The protein below binds the small molecule below.
Small molecule (SMILES): CC(=O)N[C@H]1[C@H](O[C@H]2[C@H](O)[C@@H](NC(C)=O)CO[C@@H]2CO)O[C@H](CO)[C@@H](O)[C@@H]1O

Sequence of chain 1.C:
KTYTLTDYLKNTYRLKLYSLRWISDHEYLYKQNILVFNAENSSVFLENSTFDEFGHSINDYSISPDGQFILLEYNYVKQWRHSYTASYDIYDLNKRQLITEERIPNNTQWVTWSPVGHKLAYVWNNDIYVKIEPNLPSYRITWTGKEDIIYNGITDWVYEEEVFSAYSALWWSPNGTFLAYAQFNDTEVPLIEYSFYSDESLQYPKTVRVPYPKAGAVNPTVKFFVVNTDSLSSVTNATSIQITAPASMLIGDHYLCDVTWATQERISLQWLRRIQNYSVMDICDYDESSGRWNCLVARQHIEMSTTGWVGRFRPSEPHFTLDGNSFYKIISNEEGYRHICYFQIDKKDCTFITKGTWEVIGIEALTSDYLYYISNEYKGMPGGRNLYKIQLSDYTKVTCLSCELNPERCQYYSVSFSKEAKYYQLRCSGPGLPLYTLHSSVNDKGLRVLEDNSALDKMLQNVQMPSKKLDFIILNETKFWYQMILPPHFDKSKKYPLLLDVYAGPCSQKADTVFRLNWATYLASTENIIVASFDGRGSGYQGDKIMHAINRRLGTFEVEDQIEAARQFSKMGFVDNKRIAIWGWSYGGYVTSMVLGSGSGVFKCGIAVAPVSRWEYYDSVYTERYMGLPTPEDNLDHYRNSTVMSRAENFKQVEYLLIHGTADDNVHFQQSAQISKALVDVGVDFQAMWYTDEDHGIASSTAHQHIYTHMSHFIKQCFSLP

Binding-site contacts:
Ligand atom C7 contacts residue ILE168 of chain 1.C at 3.9 Å (hydrophobic).
Ligand atom C5 contacts residue THR205 of chain 1.C at 3.5 Å.
Ligand atom C4 contacts residue ASN203 of chain 1.C at 4.3 Å.
Ligand atom C1 contacts residue ASN203 of chain 1.C at 1.4 Å.
Ligand atom O5 contacts residue ASN203 of chain 1.C at 2.3 Å (h-bond).
Ligand atom C5 contacts residue ASN203 of chain 1.C at 3.6 Å.
Ligand atom C1 contacts residue ILE168 of chain 1.C at 4.4 Å (hydrophobic).
Ligand atom N2 contacts residue ILE168 of chain 1.C at 3.7 Å.
Ligand atom C7 contacts residue ASN203 of chain 1.C at 3.8 Å.
Ligand atom C2 contacts residue ASN203 of chain 1.C at 2.6 Å.
Ligand atom O7 contacts residue THR205 of chain 1.C at 4.2 Å.
Ligand atom O7 contacts residue GLN201 of chain 1.C at 3.3 Å (h-bond).
Ligand atom C1 contacts residue THR205 of chain 1.C at 3.7 Å.
Ligand atom O7 contacts residue ILE168 of chain 1.C at 3.8 Å.
Ligand atom O7 contacts residue LYS241 of chain 1.C at 4.5 Å.
Ligand atom C6 contacts residue THR205 of chain 1.C at 3.9 Å.
Ligand atom O5 contacts residue THR205 of chain 1.C at 3.8 Å.
Ligand atom O7 contacts residue ASN203 of chain 1.C at 3.7 Å.
Ligand atom N2 contacts residue ASN203 of chain 1.C at 3.1 Å (h-bond).
Ligand atom C7 contacts residue GLU206 of chain 1.C at 4.5 Å.
Ligand atom C3 contacts residue ASN203 of chain 1.C at 4.0 Å.
Ligand atom C8 contacts residue GLU206 of chain 1.C at 3.7 Å.